Sequence of chain 60.C:
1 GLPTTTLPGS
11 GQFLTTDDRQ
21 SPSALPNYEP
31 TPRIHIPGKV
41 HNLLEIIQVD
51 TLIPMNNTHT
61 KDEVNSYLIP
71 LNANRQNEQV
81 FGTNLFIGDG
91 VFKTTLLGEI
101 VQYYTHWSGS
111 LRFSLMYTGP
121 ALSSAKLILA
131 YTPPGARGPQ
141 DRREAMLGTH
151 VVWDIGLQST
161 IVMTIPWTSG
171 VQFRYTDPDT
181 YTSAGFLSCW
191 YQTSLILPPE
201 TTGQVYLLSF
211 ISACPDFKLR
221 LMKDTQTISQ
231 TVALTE

A protein and the small-molecule ligand that binds it are described below.
Small molecule (SMILES): Cc1cc(CCCOc2c(Cl)cc(C3=NCCO3)cc2Cl)on1

Binding-site contacts:
Ligand atom C2B contacts residue TYR128 of chain 59.A at 3.9 Å (hydrophobic).
Ligand atom CL2 contacts residue TYR128 of chain 59.A at 3.2 Å.
Ligand atom C4B contacts residue PHE186 of chain 59.A at 3.9 Å (hydrophobic).
Ligand atom C5A contacts residue ALA150 of chain 59.A at 3.5 Å (hydrophobic).
Ligand atom N3A contacts residue PRO174 of chain 59.A at 3.3 Å (h-bond).
Ligand atom C4B contacts residue TYR152 of chain 59.A at 3.6 Å (hydrophobic).
Ligand atom C5B contacts residue TYR152 of chain 59.A at 3.7 Å (hydrophobic).
Ligand atom O1A contacts residue PHE186 of chain 59.A at 3.4 Å.
Ligand atom C3C contacts residue ILE104 of chain 59.A at 3.7 Å (hydrophobic).
Ligand atom C4A contacts residue PRO174 of chain 59.A at 3.0 Å (hydrophobic).
Ligand atom C3B contacts residue MET224 of chain 59.A at 3.6 Å (hydrophobic).
Ligand atom C6B contacts residue TYR152 of chain 59.A at 3.9 Å (hydrophobic).
Ligand atom O1 contacts residue ILE104 of chain 59.A at 3.4 Å.
Ligand atom C31 contacts residue LEU106 of chain 59.A at 4.0 Å (hydrophobic).
Ligand atom CL2 contacts residue ILE104 of chain 59.A at 3.5 Å.
Ligand atom C2A contacts residue PHE186 of chain 59.A at 3.8 Å (hydrophobic).
Ligand atom C2B contacts residue MET224 of chain 59.A at 4.0 Å (hydrophobic).
Ligand atom C3 contacts residue LEU106 of chain 59.A at 3.8 Å (hydrophobic).
Ligand atom C1C contacts residue TYR128 of chain 59.A at 3.3 Å (hydrophobic).
Ligand atom C4A contacts residue ALA150 of chain 59.A at 4.0 Å (hydrophobic).
Ligand atom CL1 contacts residue VAL188 of chain 59.A at 3.7 Å.
Ligand atom CL1 contacts residue LEU25 of chain 59.C at 3.7 Å.
Ligand atom C4 contacts residue LEU106 of chain 59.A at 3.9 Å (hydrophobic).
Ligand atom C5 contacts residue TYR128 of chain 59.A at 3.8 Å (hydrophobic).
Ligand atom N3A contacts residue ALA24 of chain 59.C at 3.8 Å.
Ligand atom N2 contacts residue MET221 of chain 59.A at 3.5 Å (h-bond).
Ligand atom C3B contacts residue PHE186 of chain 59.A at 3.9 Å (hydrophobic).
Ligand atom O1A contacts residue MET224 of chain 59.A at 3.5 Å (h-bond).
Ligand atom CL2 contacts residue MET224 of chain 59.A at 3.4 Å.
Ligand atom O1B contacts residue VAL188 of chain 59.A at 3.7 Å.
Ligand atom C2C contacts residue VAL191 of chain 59.A at 4.0 Å (hydrophobic).
Ligand atom O1 contacts residue MET221 of chain 59.A at 3.5 Å (h-bond).
Ligand atom C3C contacts residue TYR152 of chain 59.A at 3.8 Å (hydrophobic).
Ligand atom N3A contacts residue TYR152 of chain 59.A at 4.0 Å.
Ligand atom C5A contacts residue PHE186 of chain 59.A at 4.0 Å (hydrophobic).
Ligand atom CL1 contacts residue TYR152 of chain 59.A at 3.9 Å.
Ligand atom C2A contacts residue TYR152 of chain 59.A at 3.8 Å (hydrophobic).
Ligand atom C1B contacts residue VAL188 of chain 59.A at 4.0 Å (hydrophobic).
Ligand atom C5A contacts residue VAL176 of chain 59.A at 3.5 Å (hydrophobic).
Ligand atom C4A contacts residue SER175 of chain 59.A at 3.8 Å.

Sequence of chain 59.A:
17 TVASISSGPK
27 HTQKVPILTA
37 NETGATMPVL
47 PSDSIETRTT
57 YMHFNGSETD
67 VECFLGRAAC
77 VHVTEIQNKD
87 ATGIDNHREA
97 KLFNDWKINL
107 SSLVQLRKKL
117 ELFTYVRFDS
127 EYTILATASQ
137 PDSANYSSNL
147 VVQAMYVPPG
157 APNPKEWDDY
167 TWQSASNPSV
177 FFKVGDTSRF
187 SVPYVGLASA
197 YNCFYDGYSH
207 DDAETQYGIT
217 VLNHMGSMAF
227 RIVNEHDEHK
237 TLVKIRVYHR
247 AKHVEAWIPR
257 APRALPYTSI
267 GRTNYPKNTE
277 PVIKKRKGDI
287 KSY

Sequence of chain 59.C:
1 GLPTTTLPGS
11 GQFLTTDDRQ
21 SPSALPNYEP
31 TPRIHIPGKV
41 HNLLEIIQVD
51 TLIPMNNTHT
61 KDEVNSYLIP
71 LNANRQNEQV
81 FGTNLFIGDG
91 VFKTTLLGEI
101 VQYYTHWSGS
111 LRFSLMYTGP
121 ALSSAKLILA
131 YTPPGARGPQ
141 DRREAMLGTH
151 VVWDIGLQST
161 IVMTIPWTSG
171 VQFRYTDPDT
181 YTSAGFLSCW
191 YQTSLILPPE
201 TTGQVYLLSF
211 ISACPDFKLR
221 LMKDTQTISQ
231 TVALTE